Sequence of chain 1.A:
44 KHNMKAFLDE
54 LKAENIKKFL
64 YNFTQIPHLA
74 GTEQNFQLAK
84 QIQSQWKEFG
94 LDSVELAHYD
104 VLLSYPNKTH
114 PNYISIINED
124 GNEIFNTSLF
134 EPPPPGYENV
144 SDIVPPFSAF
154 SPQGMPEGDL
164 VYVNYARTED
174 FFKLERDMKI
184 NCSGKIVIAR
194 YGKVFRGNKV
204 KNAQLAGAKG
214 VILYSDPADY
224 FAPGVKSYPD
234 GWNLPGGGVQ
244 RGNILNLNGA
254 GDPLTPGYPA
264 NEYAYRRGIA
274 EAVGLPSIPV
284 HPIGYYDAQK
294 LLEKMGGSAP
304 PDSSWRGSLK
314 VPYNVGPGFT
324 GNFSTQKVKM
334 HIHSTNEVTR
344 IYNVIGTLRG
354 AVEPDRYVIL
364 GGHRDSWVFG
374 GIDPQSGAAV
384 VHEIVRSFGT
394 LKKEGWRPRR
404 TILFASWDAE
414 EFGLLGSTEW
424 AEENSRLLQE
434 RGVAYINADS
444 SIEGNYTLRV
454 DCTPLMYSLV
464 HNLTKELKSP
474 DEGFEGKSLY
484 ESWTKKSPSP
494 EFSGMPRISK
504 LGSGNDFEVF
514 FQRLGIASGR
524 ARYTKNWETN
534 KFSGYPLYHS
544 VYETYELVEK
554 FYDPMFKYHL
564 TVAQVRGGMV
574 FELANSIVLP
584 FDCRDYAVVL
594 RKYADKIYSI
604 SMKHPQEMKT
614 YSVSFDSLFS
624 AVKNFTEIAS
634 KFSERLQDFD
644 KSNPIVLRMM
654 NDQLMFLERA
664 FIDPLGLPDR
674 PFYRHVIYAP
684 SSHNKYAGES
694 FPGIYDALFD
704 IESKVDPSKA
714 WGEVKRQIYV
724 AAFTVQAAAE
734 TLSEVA

This protein binds this small molecule.
Small molecule (SMILES): CC(=O)N[C@H]1[C@H](O[C@H]2[C@H](O)[C@@H](NC(C)=O)CO[C@@H]2CO)O[C@H](CO)[C@@H](O[C@@H]2O[C@H](CO)[C@@H](O)[C@H](O[C@H]3O[C@H](CO)[C@@H](O)[C@H](O)[C@@H]3O)[C@@H]2O)[C@@H]1O

Sequence of chain 2.A:
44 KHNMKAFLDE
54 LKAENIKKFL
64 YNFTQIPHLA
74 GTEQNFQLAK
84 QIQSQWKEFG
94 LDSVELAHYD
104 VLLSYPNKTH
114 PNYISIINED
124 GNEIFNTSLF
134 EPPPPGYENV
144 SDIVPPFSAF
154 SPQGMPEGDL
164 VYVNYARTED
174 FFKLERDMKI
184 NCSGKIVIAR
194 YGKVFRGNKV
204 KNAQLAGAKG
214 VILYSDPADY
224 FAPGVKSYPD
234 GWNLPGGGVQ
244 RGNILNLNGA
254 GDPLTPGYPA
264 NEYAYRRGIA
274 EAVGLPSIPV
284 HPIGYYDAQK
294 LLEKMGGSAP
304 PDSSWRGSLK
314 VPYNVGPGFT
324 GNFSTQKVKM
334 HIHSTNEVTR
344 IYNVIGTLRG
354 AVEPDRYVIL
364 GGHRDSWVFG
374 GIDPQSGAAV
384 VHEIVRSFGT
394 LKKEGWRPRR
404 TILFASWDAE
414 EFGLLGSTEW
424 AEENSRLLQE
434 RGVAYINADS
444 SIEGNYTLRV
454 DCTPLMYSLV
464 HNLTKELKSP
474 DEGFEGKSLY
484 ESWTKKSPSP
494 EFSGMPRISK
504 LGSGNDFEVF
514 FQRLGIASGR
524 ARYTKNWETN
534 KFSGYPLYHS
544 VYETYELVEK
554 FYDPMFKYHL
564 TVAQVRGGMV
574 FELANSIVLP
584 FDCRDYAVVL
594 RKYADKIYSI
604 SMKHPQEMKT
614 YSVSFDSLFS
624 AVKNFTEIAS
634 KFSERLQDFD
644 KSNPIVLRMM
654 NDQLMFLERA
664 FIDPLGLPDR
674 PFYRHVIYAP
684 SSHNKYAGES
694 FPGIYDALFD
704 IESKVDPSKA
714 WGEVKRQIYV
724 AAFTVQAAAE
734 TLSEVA

Binding-site contacts:
Ligand atom C6 contacts residue GLU265 of chain 1.A at 3.9 Å.
Ligand atom C7 contacts residue GLN729 of chain 2.A at 3.4 Å.
Ligand atom C3 contacts residue ASN627 of chain 2.A at 3.7 Å.
Ligand atom O4 contacts residue ARG343 of chain 1.A at 3.9 Å.
Ligand atom O7 contacts residue GLN729 of chain 2.A at 3.3 Å (h-bond).
Ligand atom N2 contacts residue SER623 of chain 2.A at 3.0 Å (h-bond).
Ligand atom N2 contacts residue ASN627 of chain 2.A at 2.9 Å (h-bond).
Ligand atom C7 contacts residue SER623 of chain 2.A at 3.9 Å.
Ligand atom C8 contacts residue TYR266 of chain 1.A at 3.8 Å (hydrophobic).
Ligand atom O2 contacts residue HIS101 of chain 1.A at 3.0 Å (h-bond).
Ligand atom N2 contacts residue GLN729 of chain 2.A at 3.5 Å (h-bond).
Ligand atom O5 contacts residue HIS101 of chain 1.A at 3.5 Å.
Ligand atom C6 contacts residue HIS101 of chain 1.A at 3.9 Å.
Ligand atom C4 contacts residue ARG343 of chain 1.A at 3.4 Å.
Ligand atom O5 contacts residue ASN627 of chain 2.A at 2.2 Å (h-bond).
Ligand atom C3 contacts residue ARG343 of chain 1.A at 3.7 Å.
Ligand atom C3 contacts residue GLU265 of chain 1.A at 3.8 Å.
Ligand atom C2 contacts residue SER623 of chain 2.A at 3.7 Å.
Ligand atom C5 contacts residue ASN627 of chain 2.A at 3.5 Å.
Ligand atom O2 contacts residue GLU265 of chain 1.A at 2.5 Å (salt-bridge).
Ligand atom O3 contacts residue ARG343 of chain 1.A at 3.0 Å (salt-bridge).
Ligand atom C5 contacts residue GLU265 of chain 1.A at 3.4 Å.
Ligand atom C3 contacts residue GLU265 of chain 1.A at 3.6 Å.
Ligand atom C1 contacts residue ASN627 of chain 2.A at 1.4 Å.
Ligand atom C2 contacts residue GLN729 of chain 2.A at 3.7 Å.
Ligand atom C3 contacts residue ARG343 of chain 1.A at 3.7 Å.
Ligand atom C4 contacts residue GLU265 of chain 1.A at 3.7 Å.
Ligand atom O3 contacts residue GLU265 of chain 1.A at 3.1 Å (salt-bridge).
Ligand atom C8 contacts residue ALA624 of chain 2.A at 3.7 Å (hydrophobic).
Ligand atom C1 contacts residue SER623 of chain 2.A at 3.6 Å.
Ligand atom C8 contacts residue SER623 of chain 2.A at 3.9 Å.
Ligand atom O4 contacts residue GLU265 of chain 1.A at 3.1 Å (salt-bridge).
Ligand atom C2 contacts residue ASN627 of chain 2.A at 2.4 Å.
Ligand atom C2 contacts residue GLU265 of chain 1.A at 3.2 Å.
Ligand atom O2 contacts residue ARG343 of chain 1.A at 3.3 Å (salt-bridge).
Ligand atom C7 contacts residue ASN627 of chain 2.A at 3.8 Å.
Ligand atom C2 contacts residue ARG343 of chain 1.A at 3.8 Å.
Ligand atom C1 contacts residue ARG343 of chain 1.A at 4.0 Å.
Ligand atom C1 contacts residue GLN729 of chain 2.A at 3.9 Å.
Ligand atom C8 contacts residue SER620 of chain 2.A at 3.5 Å.